Binding-site contacts:
Ligand atom ND2 contacts residue LEU69 of chain 1.D at 3.0 Å (h-bond).
Ligand atom CG2 contacts residue GLN55 of chain 1.D at 3.7 Å.
Ligand atom CE2 contacts residue SER45 of chain 1.D at 3.8 Å.
Ligand atom C2 contacts residue ARG16 of chain 1.D at 3.8 Å.
Ligand atom CA contacts residue TRP70 of chain 1.D at 3.7 Å (hydrophobic).
Ligand atom CA contacts residue HIS56 of chain 1.D at 3.3 Å.
Ligand atom O3P contacts residue SER39 of chain 1.D at 2.5 Å (h-bond).
Ligand atom OH contacts residue LYS58 of chain 1.D at 3.5 Å (salt-bridge).
Ligand atom CG1 contacts residue PHE57 of chain 1.D at 3.7 Å (hydrophobic).
Ligand atom OH contacts residue SER45 of chain 1.D at 3.1 Å (h-bond).
Ligand atom O1P contacts residue ARG35 of chain 1.D at 2.8 Å (salt-bridge).
Ligand atom C3 contacts residue ARG16 of chain 1.D at 3.6 Å.
Ligand atom P contacts residue SER45 of chain 1.D at 3.5 Å.
Ligand atom OD1 contacts residue PHE57 of chain 1.D at 3.5 Å.
Ligand atom P contacts residue ARG35 of chain 1.D at 3.7 Å.
Ligand atom CB contacts residue HIS56 of chain 1.D at 3.8 Å.
Ligand atom O contacts residue ARG16 of chain 1.D at 2.7 Å (salt-bridge).
Ligand atom O2P contacts residue ARG16 of chain 1.D at 2.7 Å (salt-bridge).
Ligand atom CG1 contacts residue ASN92 of chain 1.D at 3.7 Å.
Ligand atom CD2 contacts residue PHE57 of chain 1.D at 3.7 Å (hydrophobic).
Ligand atom CG contacts residue LEU69 of chain 1.D at 3.7 Å (hydrophobic).
Ligand atom C contacts residue HIS56 of chain 1.D at 3.5 Å.
Ligand atom CD2 contacts residue LYS58 of chain 1.D at 3.5 Å.
Ligand atom CB contacts residue LEU69 of chain 1.D at 3.5 Å (hydrophobic).
Ligand atom CB contacts residue PHE57 of chain 1.D at 3.6 Å (hydrophobic).
Ligand atom OD1 contacts residue LYS58 of chain 1.D at 2.9 Å (salt-bridge).
Ligand atom ND2 contacts residue LYS58 of chain 1.D at 2.8 Å (salt-bridge).
Ligand atom C contacts residue ARG16 of chain 1.D at 3.6 Å.
Ligand atom CB contacts residue TRP70 of chain 1.D at 3.8 Å (hydrophobic).
Ligand atom CG2 contacts residue HIS56 of chain 1.D at 3.6 Å.
Ligand atom CE1 contacts residue LYS58 of chain 1.D at 3.7 Å.
Ligand atom P contacts residue SER39 of chain 1.D at 3.6 Å.
Ligand atom CD2 contacts residue HIS56 of chain 1.D at 3.6 Å.
Ligand atom O1P contacts residue SER37 of chain 1.D at 2.9 Å (h-bond).
Ligand atom O1P contacts residue SER45 of chain 1.D at 2.9 Å (h-bond).
Ligand atom O2P contacts residue ARG35 of chain 1.D at 2.9 Å (salt-bridge).
Ligand atom P contacts residue SER37 of chain 1.D at 3.8 Å.
Ligand atom O contacts residue TRP70 of chain 1.D at 3.7 Å.
Ligand atom N contacts residue HIS56 of chain 1.D at 2.8 Å (h-bond).
Ligand atom CG contacts residue LYS58 of chain 1.D at 3.7 Å.

Sequence of chain 1.D:
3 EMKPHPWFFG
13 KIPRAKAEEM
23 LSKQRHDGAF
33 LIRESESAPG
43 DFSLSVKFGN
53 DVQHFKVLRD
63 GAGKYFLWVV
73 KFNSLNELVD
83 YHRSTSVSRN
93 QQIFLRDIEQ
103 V

This protein binds this small molecule.
Small molecule (SMILES): CC(C)[C@@H]1NC(=O)[C@H](Cc2ccc(OP(=O)(O)O)cc2)NC(=O)CCCCCCNC(=O)[C@@H]2CCCN2C(=O)[C@H](C(C)C)NC(=O)[C@H](CC(N)=O)NC1=O